Binding-site contacts:
Ligand atom O contacts residue 49F1 of chain 1.E at 2.5 Å (h-bond).
Ligand atom N contacts residue ASN180 of chain 1.A at 2.9 Å (h-bond).
Ligand atom C contacts residue 49F1 of chain 1.E at 1.8 Å.
Ligand atom CA contacts residue GLU187 of chain 1.A at 3.7 Å.
Ligand atom O1P contacts residue TYR135 of chain 1.A at 2.7 Å (h-bond).
Ligand atom CB contacts residue GLU187 of chain 1.A at 3.8 Å.
Ligand atom O3P contacts residue ARG134 of chain 1.A at 2.8 Å (salt-bridge).
Ligand atom CA contacts residue ASN180 of chain 1.A at 3.8 Å.
Ligand atom N contacts residue GLU187 of chain 1.A at 3.8 Å.
Ligand atom O1P contacts residue ARG134 of chain 1.A at 2.8 Å (salt-bridge).
Ligand atom CA contacts residue LEU179 of chain 1.A at 3.7 Å (hydrophobic).
Ligand atom CA contacts residue ASN180 of chain 1.A at 3.6 Å.
Ligand atom P contacts residue ARG134 of chain 1.A at 3.7 Å.
Ligand atom O2P contacts residue LYS54 of chain 1.A at 3.0 Å (salt-bridge).
Ligand atom CD1 contacts residue LEU179 of chain 1.A at 3.7 Å (hydrophobic).
Ligand atom N contacts residue LEU179 of chain 1.A at 3.8 Å.
Ligand atom O3P contacts residue ARG61 of chain 1.A at 2.9 Å (salt-bridge).
Ligand atom O2P contacts residue ARG61 of chain 1.A at 3.0 Å (salt-bridge).
Ligand atom O contacts residue ASN231 of chain 1.A at 3.2 Å (h-bond).
Ligand atom OG1 contacts residue GLU187 of chain 1.A at 2.6 Å (salt-bridge).
Ligand atom O contacts residue VAL183 of chain 1.A at 3.5 Å.
Ligand atom P contacts residue ARG61 of chain 1.A at 3.7 Å.
Ligand atom OG1 contacts residue 49F1 of chain 1.E at 3.6 Å (h-bond).
Ligand atom CD contacts residue ASN231 of chain 1.A at 3.8 Å.
Ligand atom CB contacts residue ASN180 of chain 1.A at 3.4 Å.
Ligand atom CB contacts residue GLU187 of chain 1.A at 3.4 Å.
Ligand atom OG1 contacts residue TRP235 of chain 1.A at 2.9 Å (h-bond).
Ligand atom CD2 contacts residue 49F1 of chain 1.E at 3.8 Å.
Ligand atom C contacts residue ASN180 of chain 1.A at 3.7 Å.
Ligand atom CG2 contacts residue ASN231 of chain 1.A at 3.4 Å.
Ligand atom CA contacts residue 49F1 of chain 1.E at 2.9 Å.
Ligand atom P contacts residue TYR135 of chain 1.A at 3.7 Å.
Ligand atom O contacts residue LYS54 of chain 1.A at 3.2 Å (salt-bridge).
Ligand atom CG2 contacts residue TRP235 of chain 1.A at 3.4 Å (hydrophobic).
Ligand atom CB contacts residue 49F1 of chain 1.E at 3.2 Å.
Ligand atom OG1 contacts residue TYR186 of chain 1.A at 3.6 Å.
Ligand atom CD contacts residue LEU227 of chain 1.A at 3.4 Å (hydrophobic).
Ligand atom CB contacts residue ASN180 of chain 1.A at 3.5 Å.
Ligand atom CB contacts residue TRP235 of chain 1.A at 3.8 Å (hydrophobic).
Ligand atom N contacts residue GLU187 of chain 1.A at 2.9 Å (salt-bridge).

Sequence of chain 1.A:
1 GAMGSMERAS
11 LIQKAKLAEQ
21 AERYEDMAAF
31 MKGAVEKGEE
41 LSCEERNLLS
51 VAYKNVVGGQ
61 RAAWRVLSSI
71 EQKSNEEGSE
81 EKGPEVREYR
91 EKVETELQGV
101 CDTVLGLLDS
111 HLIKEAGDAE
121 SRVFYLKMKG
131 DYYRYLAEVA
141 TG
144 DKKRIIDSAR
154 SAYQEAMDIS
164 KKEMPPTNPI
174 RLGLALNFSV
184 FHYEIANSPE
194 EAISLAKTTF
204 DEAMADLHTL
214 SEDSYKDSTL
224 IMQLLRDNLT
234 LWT

The small molecule below binds the protein below.
Small molecule (SMILES): CC(C)C[C@H](NC(=O)[C@H](COP(=O)(O)O)NC(=O)[C@@H]1CCCN1C(=O)[C@@H](NC(=O)[C@@H](N)CCCN=C(N)N)[C@@H](C)O)C(=O)N1CCC[C@H]1C(=O)N[C@H](C=O)[C@@H](C)O